This protein binds this small molecule.
Small molecule (SMILES): CC(=O)N[C@H]1[C@H](O[C@H]2[C@H](O)[C@@H](NC(C)=O)CO[C@@H]2CO)O[C@H](CO)[C@@H](O)[C@@H]1O

Binding-site contacts:
Ligand atom C6 contacts residue ASN330 of chain 1.A at 4.1 Å.
Ligand atom C3 contacts residue ASN135 of chain 1.A at 3.8 Å.
Ligand atom C8 contacts residue ILE128 of chain 1.A at 4.4 Å (hydrophobic).
Ligand atom C1 contacts residue ASN330 of chain 1.A at 4.4 Å.
Ligand atom C8 contacts residue ASN330 of chain 1.A at 3.9 Å.
Ligand atom N2 contacts residue GLY131 of chain 1.A at 4.4 Å.
Ligand atom C4 contacts residue ASN330 of chain 1.A at 4.0 Å.
Ligand atom O7 contacts residue ASN135 of chain 1.A at 3.9 Å.
Ligand atom C7 contacts residue GLY131 of chain 1.A at 4.5 Å.
Ligand atom C2 contacts residue ASN330 of chain 1.A at 4.3 Å.
Ligand atom O7 contacts residue THR326 of chain 1.A at 3.9 Å.
Ligand atom C7 contacts residue ALA327 of chain 1.A at 4.1 Å (hydrophobic).
Ligand atom O4 contacts residue ASN330 of chain 1.A at 3.2 Å (h-bond).
Ligand atom O5 contacts residue THR326 of chain 1.A at 3.9 Å.
Ligand atom C1 contacts residue ASN135 of chain 1.A at 1.4 Å.
Ligand atom C7 contacts residue LEU132 of chain 1.A at 4.3 Å (hydrophobic).
Ligand atom C1 contacts residue THR326 of chain 1.A at 4.0 Å.
Ligand atom C2 contacts residue ASN135 of chain 1.A at 2.4 Å.
Ligand atom C4 contacts residue THR326 of chain 1.A at 4.5 Å.
Ligand atom C4 contacts residue ASN135 of chain 1.A at 4.2 Å.
Ligand atom O5 contacts residue ASN135 of chain 1.A at 2.3 Å (h-bond).
Ligand atom O6 contacts residue GLU323 of chain 1.A at 3.7 Å.
Ligand atom C7 contacts residue ASN135 of chain 1.A at 3.6 Å.
Ligand atom O7 contacts residue ASN330 of chain 1.A at 2.7 Å (h-bond).
Ligand atom C3 contacts residue ALA327 of chain 1.A at 4.2 Å (hydrophobic).
Ligand atom O7 contacts residue LEU132 of chain 1.A at 3.8 Å.
Ligand atom N2 contacts residue ASN135 of chain 1.A at 2.9 Å (h-bond).
Ligand atom N2 contacts residue ALA327 of chain 1.A at 4.0 Å.
Ligand atom C5 contacts residue ASN330 of chain 1.A at 3.9 Å.
Ligand atom O3 contacts residue ALA327 of chain 1.A at 4.0 Å.
Ligand atom C8 contacts residue GLY131 of chain 1.A at 3.9 Å.
Ligand atom C7 contacts residue ASN330 of chain 1.A at 3.4 Å.
Ligand atom C8 contacts residue LEU132 of chain 1.A at 4.0 Å (hydrophobic).
Ligand atom O6 contacts residue THR326 of chain 1.A at 4.5 Å.
Ligand atom C5 contacts residue ASN135 of chain 1.A at 3.6 Å.
Ligand atom C3 contacts residue ASN330 of chain 1.A at 4.3 Å.
Ligand atom O4 contacts residue THR326 of chain 1.A at 3.9 Å.
Ligand atom C2 contacts residue THR326 of chain 1.A at 3.7 Å.
Ligand atom C8 contacts residue ALA327 of chain 1.A at 3.8 Å (hydrophobic).
Ligand atom N2 contacts residue ASN330 of chain 1.A at 4.1 Å.

Sequence of chain 1.A:
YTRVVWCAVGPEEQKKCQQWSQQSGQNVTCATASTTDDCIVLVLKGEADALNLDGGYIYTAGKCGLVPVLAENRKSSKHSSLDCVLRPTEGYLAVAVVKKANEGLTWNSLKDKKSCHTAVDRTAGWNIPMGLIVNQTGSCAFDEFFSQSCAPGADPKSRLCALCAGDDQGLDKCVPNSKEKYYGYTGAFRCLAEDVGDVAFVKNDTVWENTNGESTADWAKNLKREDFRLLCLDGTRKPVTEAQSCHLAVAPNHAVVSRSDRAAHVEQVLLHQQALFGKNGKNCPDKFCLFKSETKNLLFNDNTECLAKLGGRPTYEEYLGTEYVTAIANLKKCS